Binding-site contacts:
Ligand atom CZ contacts residue ASP228 of chain 35.C at 3.2 Å.
Ligand atom CB contacts residue MET259 of chain 35.C at 3.5 Å (hydrophobic).
Ligand atom CB contacts residue ARG49 of chain 35.C at 3.7 Å.
Ligand atom CD1 contacts residue PRO57 of chain 35.C at 3.6 Å (hydrophobic).
Ligand atom CB contacts residue ARG49 of chain 35.C at 3.6 Å.
Ligand atom CA contacts residue ILE54 of chain 35.C at 3.7 Å (hydrophobic).
Ligand atom CA contacts residue ASP258 of chain 35.C at 3.3 Å.
Ligand atom OG1 contacts residue MET259 of chain 35.C at 2.6 Å (h-bond).
Ligand atom O contacts residue ILE54 of chain 35.C at 3.4 Å.
Ligand atom O contacts residue ARG50 of chain 35.C at 3.7 Å.
Ligand atom OG1 contacts residue ASP258 of chain 35.C at 3.5 Å.
Ligand atom N contacts residue ASP258 of chain 35.C at 2.9 Å (salt-bridge).
Ligand atom NE contacts residue ASP53 of chain 35.C at 3.6 Å (salt-bridge).
Ligand atom CA contacts residue ARG49 of chain 35.C at 3.7 Å.
Ligand atom NH1 contacts residue ARG50 of chain 35.C at 3.7 Å.
Ligand atom NH1 contacts residue THR246 of chain 35.C at 3.5 Å.
Ligand atom CB contacts residue ASP258 of chain 35.C at 3.7 Å.
Ligand atom C contacts residue ARG49 of chain 35.C at 3.5 Å.
Ligand atom N contacts residue ARG49 of chain 35.C at 3.7 Å.
Ligand atom CG2 contacts residue MET259 of chain 35.C at 3.7 Å (hydrophobic).
Ligand atom C contacts residue ASP258 of chain 35.C at 3.7 Å.
Ligand atom NH1 contacts residue ILE51 of chain 35.C at 3.5 Å (h-bond).
Ligand atom N contacts residue ARG49 of chain 35.C at 3.5 Å (salt-bridge).
Ligand atom CB contacts residue ILE39 of chain 35.C at 3.7 Å (hydrophobic).
Ligand atom N contacts residue ARG49 of chain 35.C at 3.5 Å (salt-bridge).
Ligand atom NH2 contacts residue ASP228 of chain 35.C at 2.5 Å (salt-bridge).
Ligand atom C contacts residue ILE54 of chain 35.C at 3.7 Å (hydrophobic).
Ligand atom C contacts residue ILE39 of chain 35.C at 3.6 Å (hydrophobic).
Ligand atom NH1 contacts residue ASP228 of chain 35.C at 3.2 Å (salt-bridge).
Ligand atom O contacts residue ARG43 of chain 35.C at 3.3 Å (salt-bridge).
Ligand atom N contacts residue ASP258 of chain 35.C at 3.2 Å (salt-bridge).
Ligand atom O contacts residue ARG43 of chain 35.C at 2.9 Å (salt-bridge).
Ligand atom O contacts residue ARG49 of chain 35.C at 3.0 Å (salt-bridge).
Ligand atom N contacts residue ASP258 of chain 35.C at 3.7 Å.
Ligand atom O contacts residue ILE39 of chain 35.C at 3.5 Å.
Ligand atom CD2 contacts residue ARG43 of chain 35.C at 3.7 Å.
Ligand atom CD contacts residue ASP53 of chain 35.C at 3.3 Å.
Ligand atom CG2 contacts residue ALA42 of chain 35.C at 3.7 Å (hydrophobic).
Ligand atom NH2 contacts residue THR246 of chain 35.C at 2.8 Å (h-bond).
Ligand atom N contacts residue ASP258 of chain 35.C at 3.3 Å (salt-bridge).

This protein binds this small molecule.
Small molecule (SMILES): CC(C)C[C@H](NC(=O)CN)C(=O)N[C@H](C(=O)N[C@H](C(=O)NCC(=O)N[C@@H](CO)C(=O)N[C@@H](CC(C)C)C(=O)N[C@@H](CCCN=C(N)N)C(=O)NCC=O)C(C)C)[C@@H](C)O

Sequence of chain 35.C:
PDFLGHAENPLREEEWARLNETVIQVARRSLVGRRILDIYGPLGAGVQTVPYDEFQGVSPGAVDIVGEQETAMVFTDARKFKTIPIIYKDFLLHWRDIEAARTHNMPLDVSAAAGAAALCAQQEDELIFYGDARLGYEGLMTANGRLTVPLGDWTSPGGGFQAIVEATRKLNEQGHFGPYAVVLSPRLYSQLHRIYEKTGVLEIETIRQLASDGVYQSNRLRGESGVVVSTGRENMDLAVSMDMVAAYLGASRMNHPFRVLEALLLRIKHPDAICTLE